Sequence of chain 1.B:
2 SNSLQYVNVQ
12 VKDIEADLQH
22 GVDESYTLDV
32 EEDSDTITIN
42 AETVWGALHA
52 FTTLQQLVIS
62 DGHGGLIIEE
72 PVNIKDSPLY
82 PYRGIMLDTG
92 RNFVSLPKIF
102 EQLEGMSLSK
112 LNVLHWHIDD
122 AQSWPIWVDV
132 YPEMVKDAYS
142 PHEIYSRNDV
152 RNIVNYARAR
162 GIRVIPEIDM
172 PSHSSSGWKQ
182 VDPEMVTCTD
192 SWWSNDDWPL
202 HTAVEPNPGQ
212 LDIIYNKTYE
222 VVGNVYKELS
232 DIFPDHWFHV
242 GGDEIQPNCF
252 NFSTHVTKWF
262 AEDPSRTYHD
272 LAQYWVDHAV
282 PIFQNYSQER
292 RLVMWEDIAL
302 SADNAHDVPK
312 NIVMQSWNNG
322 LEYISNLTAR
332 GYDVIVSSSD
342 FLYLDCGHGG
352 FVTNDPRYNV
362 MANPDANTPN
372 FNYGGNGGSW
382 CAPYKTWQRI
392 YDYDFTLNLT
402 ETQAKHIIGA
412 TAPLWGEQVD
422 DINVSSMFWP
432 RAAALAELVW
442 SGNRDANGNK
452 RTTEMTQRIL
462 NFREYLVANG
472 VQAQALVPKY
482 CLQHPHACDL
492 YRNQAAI

Binding-site contacts:
Ligand atom N2 contacts residue ASN327 of chain 1.B at 2.7 Å (h-bond).
Ligand atom C5 contacts residue ASN327 of chain 1.B at 3.6 Å.
Ligand atom O7 contacts residue ALA330 of chain 1.B at 4.5 Å.
Ligand atom C1 contacts residue ASN327 of chain 1.B at 1.4 Å.
Ligand atom O6 contacts residue LEU301 of chain 1.B at 4.2 Å.
Ligand atom C5 contacts residue LEU301 of chain 1.B at 4.2 Å (hydrophobic).
Ligand atom C2 contacts residue ASN327 of chain 1.B at 2.4 Å.
Ligand atom C4 contacts residue ASN327 of chain 1.B at 4.2 Å.
Ligand atom C1 contacts residue LEU301 of chain 1.B at 4.0 Å (hydrophobic).
Ligand atom O5 contacts residue LEU301 of chain 1.B at 3.7 Å.
Ligand atom O5 contacts residue ASN327 of chain 1.B at 2.4 Å (h-bond).
Ligand atom O7 contacts residue ASN305 of chain 1.B at 3.6 Å.
Ligand atom C7 contacts residue ASN327 of chain 1.B at 3.3 Å.
Ligand atom C8 contacts residue ASN327 of chain 1.B at 3.6 Å.
Ligand atom C3 contacts residue ASN327 of chain 1.B at 3.7 Å.
Ligand atom C1 contacts residue ARG331 of chain 1.B at 4.1 Å.
Ligand atom O7 contacts residue ASN327 of chain 1.B at 4.1 Å.

The protein below binds the small molecule below.
Small molecule (SMILES): CC(=O)N[C@H]1[C@H](O[C@H]2[C@H](O)[C@@H](NC(C)=O)CO[C@@H]2CO)O[C@H](CO)[C@@H](O)[C@@H]1O